Sequence of chain 1.B:
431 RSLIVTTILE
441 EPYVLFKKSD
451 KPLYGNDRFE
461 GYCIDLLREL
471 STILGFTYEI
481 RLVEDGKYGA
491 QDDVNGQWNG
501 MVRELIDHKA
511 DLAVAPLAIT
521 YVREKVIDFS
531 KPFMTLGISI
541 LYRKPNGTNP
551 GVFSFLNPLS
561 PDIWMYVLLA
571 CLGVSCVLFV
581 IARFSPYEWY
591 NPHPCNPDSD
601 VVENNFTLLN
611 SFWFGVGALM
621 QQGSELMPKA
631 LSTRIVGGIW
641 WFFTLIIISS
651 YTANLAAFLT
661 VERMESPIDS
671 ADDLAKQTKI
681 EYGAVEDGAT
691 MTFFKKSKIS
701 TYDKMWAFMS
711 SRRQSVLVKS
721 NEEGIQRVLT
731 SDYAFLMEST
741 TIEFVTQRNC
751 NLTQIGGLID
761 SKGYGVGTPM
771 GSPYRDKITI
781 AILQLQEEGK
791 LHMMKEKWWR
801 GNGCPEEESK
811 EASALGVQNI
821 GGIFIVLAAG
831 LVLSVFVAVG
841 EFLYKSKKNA

Binding-site contacts:
Ligand atom C1 contacts residue ARG523 of chain 1.B at 3.5 Å.
Ligand atom N4 contacts residue TYR488 of chain 1.B at 3.8 Å.
Ligand atom O6 contacts residue TYR764 of chain 1.B at 2.5 Å (h-bond).
Ligand atom C5 contacts residue TYR488 of chain 1.B at 3.8 Å (hydrophobic).
Ligand atom C4 contacts residue TYR488 of chain 1.B at 3.4 Å (hydrophobic).
Ligand atom C7 contacts residue TYR488 of chain 1.B at 3.9 Å (hydrophobic).
Ligand atom O6 contacts residue THR741 of chain 1.B at 4.0 Å.
Ligand atom C4 contacts residue PRO516 of chain 1.B at 3.7 Å (hydrophobic).
Ligand atom C6 contacts residue TYR488 of chain 1.B at 3.2 Å (hydrophobic).
Ligand atom C2 contacts residue ARG523 of chain 1.B at 3.7 Å.
Ligand atom O2 contacts residue ARG523 of chain 1.B at 2.4 Å (salt-bridge).
Ligand atom C6 contacts residue TYR764 of chain 1.B at 3.5 Å (hydrophobic).
Ligand atom N1 contacts residue TYR488 of chain 1.B at 3.6 Å.
Ligand atom O6 contacts residue TYR443 of chain 1.B at 4.2 Å.
Ligand atom O4 contacts residue TYR488 of chain 1.B at 3.6 Å.
Ligand atom O2 contacts residue LEU517 of chain 1.B at 4.0 Å.
Ligand atom O5 contacts residue ASN721 of chain 1.B at 3.4 Å (h-bond).
Ligand atom C8 contacts residue TYR488 of chain 1.B at 3.3 Å (hydrophobic).
Ligand atom C1 contacts residue TYR488 of chain 1.B at 3.6 Å (hydrophobic).
Ligand atom O1 contacts residue TYR488 of chain 1.B at 4.1 Å.
Ligand atom N2 contacts residue PRO516 of chain 1.B at 2.9 Å (h-bond).
Ligand atom C6 contacts residue PRO516 of chain 1.B at 3.6 Å (hydrophobic).
Ligand atom N4 contacts residue TYR764 of chain 1.B at 3.5 Å (h-bond).
Ligand atom N2 contacts residue TYR488 of chain 1.B at 3.6 Å.
Ligand atom C2 contacts residue TYR488 of chain 1.B at 3.6 Å (hydrophobic).
Ligand atom O1 contacts residue ARG523 of chain 1.B at 2.5 Å (salt-bridge).
Ligand atom N4 contacts residue GLU440 of chain 1.B at 4.4 Å.
Ligand atom O2 contacts residue TYR488 of chain 1.B at 3.9 Å.
Ligand atom O3 contacts residue ASN721 of chain 1.B at 3.0 Å (h-bond).
Ligand atom C3 contacts residue TYR488 of chain 1.B at 3.4 Å (hydrophobic).
Ligand atom O2 contacts residue ALA518 of chain 1.B at 3.2 Å (h-bond).
Ligand atom C2 contacts residue ALA518 of chain 1.B at 4.1 Å (hydrophobic).
Ligand atom O6 contacts residue PRO516 of chain 1.B at 4.3 Å.
Ligand atom N3 contacts residue ASN721 of chain 1.B at 3.6 Å (h-bond).
Ligand atom N2 contacts residue ALA518 of chain 1.B at 4.2 Å.
Ligand atom O5 contacts residue THR741 of chain 1.B at 3.8 Å.
Ligand atom C8 contacts residue TYR764 of chain 1.B at 3.7 Å (hydrophobic).
Ligand atom C2 contacts residue PRO516 of chain 1.B at 3.8 Å (hydrophobic).
Ligand atom O4 contacts residue GLU440 of chain 1.B at 3.0 Å (salt-bridge).
Ligand atom O2 contacts residue PRO516 of chain 1.B at 3.9 Å.

This protein binds this small molecule.
Small molecule (SMILES): O=C1N=c2cc([N+](=O)[O-])c([N+](=O)[O-])cc2=NC1=O